Binding-site contacts:
Ligand atom C12 contacts residue PHE237 of chain 7.B at 3.5 Å (hydrophobic).
Ligand atom C21 contacts residue PHE237 of chain 7.B at 3.7 Å (hydrophobic).
Ligand atom C13 contacts residue MET132 of chain 7.B at 3.8 Å (hydrophobic).
Ligand atom C7 contacts residue TYR159 of chain 7.B at 3.7 Å (hydrophobic).
Ligand atom C4 contacts residue VAL196 of chain 7.B at 3.9 Å (hydrophobic).
Ligand atom O22 contacts residue TYR112 of chain 7.B at 3.5 Å.
Ligand atom C5 contacts residue VAL196 of chain 7.B at 3.8 Å (hydrophobic).
Ligand atom C3 contacts residue TYR159 of chain 7.B at 3.6 Å (hydrophobic).
Ligand atom C17 contacts residue PHE237 of chain 7.B at 3.7 Å (hydrophobic).
Ligand atom C7 contacts residue VAL196 of chain 7.B at 3.6 Å (hydrophobic).
Ligand atom C11 contacts residue ILE110 of chain 7.B at 3.6 Å (hydrophobic).
Ligand atom C18 contacts residue PHE237 of chain 7.B at 3.6 Å (hydrophobic).
Ligand atom C2 contacts residue ILE194 of chain 7.B at 3.5 Å (hydrophobic).
Ligand atom C20 contacts residue TYR205 of chain 7.B at 3.5 Å (hydrophobic).
Ligand atom N3 contacts residue TYR159 of chain 7.B at 3.9 Å.
Ligand atom N4 contacts residue LEU134 of chain 7.B at 3.7 Å.
Ligand atom C11 contacts residue LEU134 of chain 7.B at 3.8 Å (hydrophobic).
Ligand atom O14 contacts residue MET132 of chain 7.B at 3.4 Å.
Ligand atom C4 contacts residue TYR159 of chain 7.B at 3.5 Å (hydrophobic).
Ligand atom C2 contacts residue TYR159 of chain 7.B at 3.5 Å (hydrophobic).
Ligand atom O23 contacts residue TYR112 of chain 7.B at 3.5 Å.
Ligand atom N3 contacts residue LEU240 of chain 7.B at 3.5 Å.
Ligand atom C10 contacts residue MET132 of chain 7.B at 3.3 Å (hydrophobic).
Ligand atom N6 contacts residue VAL196 of chain 7.B at 3.9 Å.
Ligand atom C19 contacts residue TYR205 of chain 7.B at 3.7 Å (hydrophobic).
Ligand atom C18 contacts residue TYR112 of chain 7.B at 3.7 Å (hydrophobic).
Ligand atom N3 contacts residue ILE194 of chain 7.B at 3.6 Å.
Ligand atom O23 contacts residue PHE237 of chain 7.B at 3.8 Å.
Ligand atom C3 contacts residue ALA24 of chain 7.D at 3.5 Å (hydrophobic).
Ligand atom C25 contacts residue SER206 of chain 7.B at 3.8 Å.
Ligand atom O22 contacts residue TYR205 of chain 7.B at 3.8 Å.
Ligand atom C25 contacts residue ASP236 of chain 7.B at 3.5 Å.
Ligand atom C21 contacts residue TYR112 of chain 7.B at 3.3 Å (hydrophobic).
Ligand atom C13 contacts residue VAL199 of chain 7.B at 3.7 Å (hydrophobic).
Ligand atom N4 contacts residue LEU240 of chain 7.B at 3.6 Å.
Ligand atom C1 contacts residue PRO181 of chain 7.B at 3.7 Å (hydrophobic).
Ligand atom C8 contacts residue VAL199 of chain 7.B at 3.7 Å (hydrophobic).
Ligand atom C10 contacts residue ILE110 of chain 7.B at 3.5 Å (hydrophobic).
Ligand atom C17 contacts residue TYR112 of chain 7.B at 3.8 Å (hydrophobic).
Ligand atom C8 contacts residue VAL196 of chain 7.B at 3.6 Å (hydrophobic).

Sequence of chain 7.D:
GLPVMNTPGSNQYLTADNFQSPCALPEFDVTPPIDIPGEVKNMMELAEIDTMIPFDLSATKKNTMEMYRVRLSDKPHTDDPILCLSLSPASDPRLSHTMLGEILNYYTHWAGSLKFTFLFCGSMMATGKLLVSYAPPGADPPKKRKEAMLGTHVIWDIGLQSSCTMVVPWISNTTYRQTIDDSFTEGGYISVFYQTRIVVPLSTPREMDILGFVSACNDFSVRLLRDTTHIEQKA

This small molecule binds to this protein.
Small molecule (SMILES): CCOC(=O)c1ccc(OCCC2CCN(c3ccc(C)nn3)CC2)cc1

Sequence of chain 7.B:
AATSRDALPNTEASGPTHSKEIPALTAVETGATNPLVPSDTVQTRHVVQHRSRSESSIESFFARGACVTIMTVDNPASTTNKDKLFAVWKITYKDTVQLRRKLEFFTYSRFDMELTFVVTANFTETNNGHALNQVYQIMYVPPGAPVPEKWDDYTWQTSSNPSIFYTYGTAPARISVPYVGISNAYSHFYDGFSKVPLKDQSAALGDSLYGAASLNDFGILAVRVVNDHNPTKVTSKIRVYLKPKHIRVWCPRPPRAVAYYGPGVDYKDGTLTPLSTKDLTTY